The small molecule below binds the protein below.
Small molecule (SMILES): Nc1ccn([C@@H]2O[C@H](CO[P](=O)(O)O[C@H]3[C@@H](O)[C@H](n4ccc(N)nc4=O)O[C@@H]3CO[P](=O)(O)O[C@H]3[C@@H](O)[C@H](n4cnc5c(N)ncnc54)O[C@@H]3CO[P](=O)(O)O[C@H]3[C@@H](O)[C@H](n4ccc(N)nc4=O)O[C@@H]3CO[P](=O)(O)O[C@H]3[C@@H](O)[C@H](n4ccc(=O)[nH]c4=O)O[C@@H]3CO[P](=O)(O)O[C@H]3[C@@H](O)[C@H](n4cnc5c(N)ncnc54)O[C@@H]3CO[P](=O)(O)O[C@H]3[C@@H](O)[C@H](n4cnc5c(=O)nc(N)[nH]c54)O[C@@H]3CO[P](=O)(O)O[C@H]3[C@@H](O)[C@H](n4cnc5c(=O)nc(N)[nH]c54)O[C@@H]3CO)[C@@H](O)[C@H]2O)c(=O)n1

Binding-site contacts:
Ligand atom OP2 contacts residue TYR85 of chain 47.C at 2.5 Å (h-bond).
Ligand atom C2' contacts residue TYR85 of chain 47.C at 3.4 Å (hydrophobic).
Ligand atom P contacts residue ARG49 of chain 46.D at 2.9 Å.
Ligand atom C5' contacts residue TYR85 of chain 47.C at 3.1 Å (hydrophobic).
Ligand atom N6 contacts residue THR45 of chain 47.C at 2.9 Å (h-bond).
Ligand atom P contacts residue TYR85 of chain 47.C at 3.5 Å.
Ligand atom P contacts residue SER51 of chain 46.D at 3.4 Å.
Ligand atom OP2 contacts residue ARG49 of chain 46.D at 2.4 Å (salt-bridge).
Ligand atom N6 contacts residue CYS46 of chain 47.C at 3.4 Å (h-bond).
Ligand atom C2' contacts residue GLU63 of chain 47.C at 3.5 Å.
Ligand atom N1 contacts residue THR59 of chain 47.C at 3.6 Å.
Ligand atom C5' contacts residue SER51 of chain 46.D at 3.5 Å.
Ligand atom OP2 contacts residue SER51 of chain 46.D at 3.2 Å (h-bond).
Ligand atom OP2 contacts residue LYS57 of chain 46.D at 2.7 Å (salt-bridge).
Ligand atom OP1 contacts residue ASN55 of chain 46.D at 3.3 Å (h-bond).
Ligand atom C5 contacts residue THR45 of chain 47.C at 3.3 Å.
Ligand atom N1 contacts residue TYR85 of chain 47.C at 3.6 Å.
Ligand atom C5 contacts residue TYR85 of chain 47.C at 3.5 Å (hydrophobic).
Ligand atom O2' contacts residue TYR85 of chain 47.C at 3.5 Å.
Ligand atom O2' contacts residue GLU63 of chain 47.C at 3.0 Å (salt-bridge).
Ligand atom OP2 contacts residue ASN55 of chain 46.D at 3.2 Å (h-bond).
Ligand atom C3' contacts residue TYR85 of chain 47.C at 3.3 Å (hydrophobic).
Ligand atom O4' contacts residue LYS61 of chain 47.C at 3.1 Å (salt-bridge).
Ligand atom C6 contacts residue THR45 of chain 47.C at 3.5 Å.
Ligand atom OP2 contacts residue LYS57 of chain 46.D at 3.4 Å.
Ligand atom N1 contacts residue SER47 of chain 47.C at 2.7 Å (h-bond).
Ligand atom C4 contacts residue TYR85 of chain 47.C at 3.5 Å (hydrophobic).
Ligand atom O3' contacts residue TYR85 of chain 47.C at 3.6 Å.
Ligand atom O2 contacts residue ASN87 of chain 47.C at 3.2 Å (h-bond).
Ligand atom N7 contacts residue THR45 of chain 47.C at 2.6 Å (h-bond).
Ligand atom O3' contacts residue SER51 of chain 46.D at 3.5 Å (h-bond).
Ligand atom C2 contacts residue SER47 of chain 47.C at 3.0 Å.
Ligand atom OP1 contacts residue SER52 of chain 46.D at 3.0 Å.
Ligand atom OP1 contacts residue SER51 of chain 46.D at 3.3 Å.
Ligand atom OP1 contacts residue SER51 of chain 46.D at 2.7 Å (h-bond).
Ligand atom OP2 contacts residue LYS43 of chain 47.C at 3.2 Å (salt-bridge).
Ligand atom C4' contacts residue TYR85 of chain 47.C at 3.3 Å (hydrophobic).
Ligand atom N6 contacts residue THR59 of chain 47.C at 2.9 Å (h-bond).
Ligand atom C6 contacts residue TYR85 of chain 47.C at 3.5 Å (hydrophobic).
Ligand atom OP1 contacts residue ARG49 of chain 46.D at 2.5 Å (salt-bridge).

Sequence of chain 47.C:
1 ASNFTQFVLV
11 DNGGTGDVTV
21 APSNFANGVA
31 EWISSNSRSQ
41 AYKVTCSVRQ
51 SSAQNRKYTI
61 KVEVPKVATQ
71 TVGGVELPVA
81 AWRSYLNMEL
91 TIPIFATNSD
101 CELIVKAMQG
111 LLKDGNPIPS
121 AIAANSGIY

Sequence of chain 46.D:
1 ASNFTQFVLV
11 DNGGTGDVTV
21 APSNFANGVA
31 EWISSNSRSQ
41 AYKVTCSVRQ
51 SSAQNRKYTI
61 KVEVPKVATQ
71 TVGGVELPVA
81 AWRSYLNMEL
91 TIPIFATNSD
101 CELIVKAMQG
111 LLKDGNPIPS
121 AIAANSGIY